Sequence of chain 1.A:
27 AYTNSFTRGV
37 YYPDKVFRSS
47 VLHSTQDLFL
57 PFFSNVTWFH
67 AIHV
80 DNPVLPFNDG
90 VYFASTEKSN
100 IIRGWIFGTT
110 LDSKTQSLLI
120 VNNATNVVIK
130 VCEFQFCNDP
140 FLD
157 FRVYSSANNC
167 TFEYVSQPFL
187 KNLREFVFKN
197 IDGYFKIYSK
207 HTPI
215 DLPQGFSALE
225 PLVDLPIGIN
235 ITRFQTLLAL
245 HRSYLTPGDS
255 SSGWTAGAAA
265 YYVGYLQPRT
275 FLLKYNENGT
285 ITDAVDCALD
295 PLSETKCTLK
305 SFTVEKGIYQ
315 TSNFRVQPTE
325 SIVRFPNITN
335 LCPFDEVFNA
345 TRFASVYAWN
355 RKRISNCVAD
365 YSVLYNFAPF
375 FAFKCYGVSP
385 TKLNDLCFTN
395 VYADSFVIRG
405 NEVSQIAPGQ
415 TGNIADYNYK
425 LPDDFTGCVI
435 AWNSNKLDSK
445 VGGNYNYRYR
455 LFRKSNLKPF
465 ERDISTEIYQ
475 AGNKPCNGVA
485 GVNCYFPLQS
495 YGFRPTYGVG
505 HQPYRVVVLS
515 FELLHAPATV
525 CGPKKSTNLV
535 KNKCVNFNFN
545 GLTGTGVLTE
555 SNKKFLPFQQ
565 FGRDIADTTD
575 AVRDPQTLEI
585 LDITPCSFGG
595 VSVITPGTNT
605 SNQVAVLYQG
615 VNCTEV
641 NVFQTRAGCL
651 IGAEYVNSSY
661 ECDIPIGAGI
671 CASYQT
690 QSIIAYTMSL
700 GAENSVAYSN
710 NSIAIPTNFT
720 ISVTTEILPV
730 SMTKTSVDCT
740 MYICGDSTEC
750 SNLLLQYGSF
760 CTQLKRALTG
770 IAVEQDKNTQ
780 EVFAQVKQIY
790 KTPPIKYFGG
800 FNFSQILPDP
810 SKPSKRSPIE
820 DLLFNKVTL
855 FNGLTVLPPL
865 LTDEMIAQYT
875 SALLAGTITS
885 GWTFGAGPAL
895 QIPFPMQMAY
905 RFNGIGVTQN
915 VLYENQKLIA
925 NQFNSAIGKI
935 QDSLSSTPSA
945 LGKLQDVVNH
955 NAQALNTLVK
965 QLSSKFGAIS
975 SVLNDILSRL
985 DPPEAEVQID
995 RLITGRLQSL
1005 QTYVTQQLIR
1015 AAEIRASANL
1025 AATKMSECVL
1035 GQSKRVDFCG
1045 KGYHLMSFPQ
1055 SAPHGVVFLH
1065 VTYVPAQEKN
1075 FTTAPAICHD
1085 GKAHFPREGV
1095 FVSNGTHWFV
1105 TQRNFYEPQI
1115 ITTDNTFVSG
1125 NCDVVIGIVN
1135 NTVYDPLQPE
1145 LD

Binding-site contacts:
Ligand atom C6 contacts residue ALA706 of chain 1.C at 4.0 Å (hydrophobic).
Ligand atom C5 contacts residue ASN1074 of chain 1.C at 3.8 Å.
Ligand atom C4 contacts residue ASN1074 of chain 1.C at 3.9 Å.
Ligand atom C5 contacts residue ALA706 of chain 1.C at 4.5 Å (hydrophobic).
Ligand atom C1 contacts residue ASN1074 of chain 1.C at 3.1 Å.
Ligand atom O5 contacts residue ASN1074 of chain 1.C at 2.8 Å (h-bond).
Ligand atom O5 contacts residue GLN895 of chain 1.A at 4.4 Å.
Ligand atom C3 contacts residue ASN1074 of chain 1.C at 4.1 Å.
Ligand atom O6 contacts residue ASN1074 of chain 1.C at 4.0 Å.
Ligand atom C8 contacts residue GLU1072 of chain 1.C at 3.8 Å.
Ligand atom C6 contacts residue ASN1074 of chain 1.C at 4.2 Å.
Ligand atom N2 contacts residue ASN1074 of chain 1.C at 4.2 Å.
Ligand atom O7 contacts residue ASN1074 of chain 1.C at 4.2 Å.
Ligand atom C2 contacts residue ASN1074 of chain 1.C at 3.1 Å.

Sequence of chain 1.C:
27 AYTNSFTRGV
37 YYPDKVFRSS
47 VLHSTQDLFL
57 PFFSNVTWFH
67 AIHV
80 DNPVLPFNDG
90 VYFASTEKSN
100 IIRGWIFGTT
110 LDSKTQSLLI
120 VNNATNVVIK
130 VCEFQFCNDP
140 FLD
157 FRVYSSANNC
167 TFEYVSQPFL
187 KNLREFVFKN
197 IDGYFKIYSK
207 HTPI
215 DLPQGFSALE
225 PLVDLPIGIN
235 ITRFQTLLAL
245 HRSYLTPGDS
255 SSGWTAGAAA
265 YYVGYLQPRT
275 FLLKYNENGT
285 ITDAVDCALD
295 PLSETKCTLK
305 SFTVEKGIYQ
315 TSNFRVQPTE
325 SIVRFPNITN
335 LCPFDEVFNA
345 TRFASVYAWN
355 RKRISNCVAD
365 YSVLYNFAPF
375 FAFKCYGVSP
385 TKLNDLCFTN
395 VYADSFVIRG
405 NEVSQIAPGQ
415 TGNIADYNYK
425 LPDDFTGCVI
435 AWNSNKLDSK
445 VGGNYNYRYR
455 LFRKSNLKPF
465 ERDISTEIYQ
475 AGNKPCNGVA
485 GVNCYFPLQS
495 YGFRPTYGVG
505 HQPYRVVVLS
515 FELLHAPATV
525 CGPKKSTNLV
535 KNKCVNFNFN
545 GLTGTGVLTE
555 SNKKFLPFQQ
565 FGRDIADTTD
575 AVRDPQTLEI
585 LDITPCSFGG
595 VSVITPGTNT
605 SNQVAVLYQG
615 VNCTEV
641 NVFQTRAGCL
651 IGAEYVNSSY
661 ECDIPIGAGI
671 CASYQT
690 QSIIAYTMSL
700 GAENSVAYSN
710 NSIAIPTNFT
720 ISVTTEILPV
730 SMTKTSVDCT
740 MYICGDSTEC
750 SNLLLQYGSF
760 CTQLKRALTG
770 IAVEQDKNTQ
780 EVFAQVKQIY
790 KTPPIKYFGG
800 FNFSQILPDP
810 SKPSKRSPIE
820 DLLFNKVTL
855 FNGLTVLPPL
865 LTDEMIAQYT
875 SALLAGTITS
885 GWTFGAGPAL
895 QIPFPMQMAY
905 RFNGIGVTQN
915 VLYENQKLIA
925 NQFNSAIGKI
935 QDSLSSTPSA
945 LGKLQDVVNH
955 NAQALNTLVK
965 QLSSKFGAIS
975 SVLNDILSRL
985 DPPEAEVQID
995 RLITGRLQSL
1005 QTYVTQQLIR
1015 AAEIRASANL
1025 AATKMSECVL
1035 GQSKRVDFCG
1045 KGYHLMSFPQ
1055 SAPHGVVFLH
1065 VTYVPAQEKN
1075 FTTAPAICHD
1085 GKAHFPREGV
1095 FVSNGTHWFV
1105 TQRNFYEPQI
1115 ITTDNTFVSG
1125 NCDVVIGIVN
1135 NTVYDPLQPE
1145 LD

This protein binds this small molecule.
Small molecule (SMILES): CC(=O)N[C@@H]1[C@@H](O)[C@H](O)[C@@H](CO)O[C@H]1O